Sequence of chain 1.B:
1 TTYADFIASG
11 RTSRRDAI

A protein and the small-molecule ligand that binds it are described below.
Small molecule (SMILES): O[C@@H]1[C@H](O)[C@H](O)CO[C@H]1O

Binding-site contacts:
Ligand atom C4 contacts residue GLY10 of chain 1.B at 3.3 Å.
Ligand atom C2 contacts residue ARG14 of chain 1.B at 3.9 Å.
Ligand atom C2 contacts residue SER13 of chain 1.B at 3.5 Å.
Ligand atom O5 contacts residue SER13 of chain 1.B at 2.1 Å (h-bond).
Ligand atom C3 contacts residue SER13 of chain 1.B at 3.2 Å.
Ligand atom C3 contacts residue GLY10 of chain 1.B at 4.4 Å.
Ligand atom C1 contacts residue ARG14 of chain 1.B at 3.5 Å.
Ligand atom C3 contacts residue ARG14 of chain 1.B at 4.0 Å.
Ligand atom C4 contacts residue SER13 of chain 1.B at 2.6 Å.
Ligand atom C5 contacts residue SER13 of chain 1.B at 1.4 Å.
Ligand atom C1 contacts residue SER13 of chain 1.B at 2.7 Å.
Ligand atom O5 contacts residue ARG14 of chain 1.B at 4.4 Å.
Ligand atom C5 contacts residue GLY10 of chain 1.B at 4.2 Å.